Binding-site contacts:
Ligand atom O4 contacts residue PRO231 of chain 1.B at 3.8 Å.
Ligand atom C10 contacts residue ASN275 of chain 1.A at 3.2 Å.
Ligand atom O4 contacts residue ASP91 of chain 1.B at 2.4 Å (salt-bridge).
Ligand atom C4 contacts residue PRO231 of chain 1.B at 3.4 Å (hydrophobic).
Ligand atom O3 contacts residue GLY282 of chain 1.A at 3.3 Å.
Ligand atom O1B contacts residue ARG104 of chain 1.B at 2.4 Å (salt-bridge).
Ligand atom N5 contacts residue PRO231 of chain 1.B at 2.6 Å (h-bond).
Ligand atom O3 contacts residue PRO274 of chain 1.A at 3.6 Å.
Ligand atom C1 contacts residue ARG104 of chain 1.B at 3.4 Å.
Ligand atom O1B contacts residue ASP91 of chain 1.B at 3.8 Å.
Ligand atom O7 contacts residue LYS270 of chain 1.A at 3.4 Å (salt-bridge).
Ligand atom O10 contacts residue LYS270 of chain 1.A at 3.0 Å (salt-bridge).
Ligand atom C5 contacts residue ASN275 of chain 1.A at 3.5 Å.
Ligand atom C3 contacts residue ARG95 of chain 1.B at 3.8 Å.
Ligand atom C3 contacts residue ARG104 of chain 1.B at 3.8 Å.
Ligand atom C11 contacts residue PRO231 of chain 1.B at 3.5 Å (hydrophobic).
Ligand atom O4 contacts residue ASN275 of chain 1.A at 2.8 Å (h-bond).
Ligand atom C11 contacts residue ASP232 of chain 1.B at 3.4 Å.
Ligand atom C4 contacts residue ARG104 of chain 1.B at 3.7 Å.
Ligand atom C11 contacts residue GLY234 of chain 1.B at 3.7 Å.
Ligand atom O4 contacts residue ASP232 of chain 1.B at 2.9 Å (salt-bridge).
Ligand atom C4 contacts residue ASN275 of chain 1.A at 3.7 Å.
Ligand atom C4 contacts residue ASP91 of chain 1.B at 3.4 Å.
Ligand atom O4 contacts residue ARG95 of chain 1.B at 3.3 Å (salt-bridge).
Ligand atom O7 contacts residue PRO274 of chain 1.A at 3.5 Å.
Ligand atom C5 contacts residue PRO231 of chain 1.B at 3.4 Å (hydrophobic).
Ligand atom C4 contacts residue PRO274 of chain 1.A at 3.8 Å (hydrophobic).
Ligand atom C8 contacts residue ASN180 of chain 1.B at 3.0 Å.
Ligand atom C4 contacts residue ASP232 of chain 1.B at 3.5 Å.
Ligand atom O6 contacts residue PRO274 of chain 1.A at 3.8 Å.
Ligand atom C3 contacts residue PRO274 of chain 1.A at 3.7 Å (hydrophobic).
Ligand atom C11 contacts residue ILE233 of chain 1.B at 3.5 Å (hydrophobic).
Ligand atom N5 contacts residue ASN275 of chain 1.A at 3.5 Å (h-bond).
Ligand atom O6 contacts residue ASP91 of chain 1.B at 3.2 Å.
Ligand atom C10 contacts residue LYS270 of chain 1.A at 3.6 Å.
Ligand atom O10 contacts residue ASN275 of chain 1.A at 2.7 Å (h-bond).
Ligand atom O7 contacts residue ASN180 of chain 1.B at 3.2 Å (h-bond).
Ligand atom C7 contacts residue ASN180 of chain 1.B at 3.5 Å.
Ligand atom C10 contacts residue ASP232 of chain 1.B at 3.6 Å.
Ligand atom C10 contacts residue PRO231 of chain 1.B at 3.5 Å (hydrophobic).

Sequence of chain 1.B:
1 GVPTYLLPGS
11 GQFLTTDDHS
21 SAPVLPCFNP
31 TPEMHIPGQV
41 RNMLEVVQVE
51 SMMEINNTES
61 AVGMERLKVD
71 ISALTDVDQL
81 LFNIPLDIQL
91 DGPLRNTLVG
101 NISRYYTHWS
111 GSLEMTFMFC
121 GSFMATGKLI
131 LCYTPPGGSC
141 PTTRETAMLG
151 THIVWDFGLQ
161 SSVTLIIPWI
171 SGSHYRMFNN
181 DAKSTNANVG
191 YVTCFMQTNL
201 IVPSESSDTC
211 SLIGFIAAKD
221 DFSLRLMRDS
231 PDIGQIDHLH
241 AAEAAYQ

Sequence of chain 1.A:
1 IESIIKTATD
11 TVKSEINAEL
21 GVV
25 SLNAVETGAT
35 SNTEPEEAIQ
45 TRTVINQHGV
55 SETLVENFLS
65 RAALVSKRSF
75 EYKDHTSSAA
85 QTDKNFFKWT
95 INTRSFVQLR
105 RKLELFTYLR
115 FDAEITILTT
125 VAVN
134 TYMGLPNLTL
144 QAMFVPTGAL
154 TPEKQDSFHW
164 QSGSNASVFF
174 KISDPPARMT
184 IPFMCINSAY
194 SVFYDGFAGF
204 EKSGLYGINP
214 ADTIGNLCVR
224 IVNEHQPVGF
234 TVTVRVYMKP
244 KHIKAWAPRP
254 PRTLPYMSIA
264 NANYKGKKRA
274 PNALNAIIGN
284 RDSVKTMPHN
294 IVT

This protein binds this small molecule.
Small molecule (SMILES): CC(=O)N[C@@H]1[C@@H](O)[C@H](O[C@@H]2O[C@H](CO[C@]3(C(=O)O)C[C@H](O)[C@@H](NC(C)=O)[C@H]([C@H](O)[C@H](O)CO)O3)[C@H](O)[C@H](O)[C@H]2O)[C@@H](CO)O[C@H]1O